Sequence of chain 1.C:
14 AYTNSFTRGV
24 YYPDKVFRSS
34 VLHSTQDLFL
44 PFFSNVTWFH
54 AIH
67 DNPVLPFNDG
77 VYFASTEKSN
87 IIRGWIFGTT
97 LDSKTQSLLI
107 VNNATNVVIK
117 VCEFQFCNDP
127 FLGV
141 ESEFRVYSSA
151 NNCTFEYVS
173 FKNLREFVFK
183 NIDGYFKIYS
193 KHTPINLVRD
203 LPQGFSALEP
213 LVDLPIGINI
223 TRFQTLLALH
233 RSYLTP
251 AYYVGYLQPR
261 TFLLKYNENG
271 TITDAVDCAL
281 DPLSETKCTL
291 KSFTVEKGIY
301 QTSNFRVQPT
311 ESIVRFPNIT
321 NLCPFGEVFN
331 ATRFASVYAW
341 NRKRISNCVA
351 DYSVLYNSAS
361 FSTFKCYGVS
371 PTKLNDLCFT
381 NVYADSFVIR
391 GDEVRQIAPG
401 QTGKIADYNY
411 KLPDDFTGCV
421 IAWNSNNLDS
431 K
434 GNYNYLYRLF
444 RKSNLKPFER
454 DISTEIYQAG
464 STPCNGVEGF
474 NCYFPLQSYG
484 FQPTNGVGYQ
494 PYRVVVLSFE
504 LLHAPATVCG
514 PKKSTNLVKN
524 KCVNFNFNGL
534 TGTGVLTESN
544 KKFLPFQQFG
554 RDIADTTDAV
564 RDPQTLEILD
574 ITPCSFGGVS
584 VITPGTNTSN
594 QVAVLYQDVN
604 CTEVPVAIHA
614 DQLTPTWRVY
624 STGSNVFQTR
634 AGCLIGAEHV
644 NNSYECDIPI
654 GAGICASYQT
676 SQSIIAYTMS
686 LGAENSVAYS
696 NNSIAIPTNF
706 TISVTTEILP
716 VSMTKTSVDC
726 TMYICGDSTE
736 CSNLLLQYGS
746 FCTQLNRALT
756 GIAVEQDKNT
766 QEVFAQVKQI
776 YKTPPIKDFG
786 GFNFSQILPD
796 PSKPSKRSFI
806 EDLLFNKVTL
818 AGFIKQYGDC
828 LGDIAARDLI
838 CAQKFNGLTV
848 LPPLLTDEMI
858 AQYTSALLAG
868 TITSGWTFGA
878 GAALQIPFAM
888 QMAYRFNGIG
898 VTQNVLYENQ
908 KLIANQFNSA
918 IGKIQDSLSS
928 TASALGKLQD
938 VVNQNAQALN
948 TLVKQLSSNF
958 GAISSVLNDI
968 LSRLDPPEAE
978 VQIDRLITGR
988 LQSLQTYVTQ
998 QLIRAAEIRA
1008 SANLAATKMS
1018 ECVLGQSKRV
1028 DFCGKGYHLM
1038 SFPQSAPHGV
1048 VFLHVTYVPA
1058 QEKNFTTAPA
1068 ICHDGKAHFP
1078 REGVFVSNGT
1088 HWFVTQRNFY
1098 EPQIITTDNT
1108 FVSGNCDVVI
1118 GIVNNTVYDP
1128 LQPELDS

Binding-site contacts:
Ligand atom O7 contacts residue ASN152 of chain 1.C at 4.0 Å.
Ligand atom C3 contacts residue ASN152 of chain 1.C at 3.9 Å.
Ligand atom C8 contacts residue ASN151 of chain 1.C at 4.2 Å.
Ligand atom C8 contacts residue ASN152 of chain 1.C at 4.4 Å.
Ligand atom C2 contacts residue ASN152 of chain 1.C at 2.6 Å.
Ligand atom C4 contacts residue ASN152 of chain 1.C at 4.3 Å.
Ligand atom C7 contacts residue ASN152 of chain 1.C at 3.7 Å.
Ligand atom O5 contacts residue ASN152 of chain 1.C at 2.4 Å (h-bond).
Ligand atom N2 contacts residue ASN152 of chain 1.C at 2.8 Å (h-bond).
Ligand atom C1 contacts residue ASN152 of chain 1.C at 1.4 Å.
Ligand atom C5 contacts residue ASN152 of chain 1.C at 3.7 Å.

The protein below binds the small molecule below.
Small molecule (SMILES): CC(=O)N[C@@H]1[C@@H](O)[C@H](O)[C@@H](CO)O[C@H]1O